A protein and the small-molecule ligand that binds it are described below.
Small molecule (SMILES): CC(=O)N[C@@H]1[C@@H](O)[C@H](O)[C@@H](CO)O[C@H]1O

Binding-site contacts:
Ligand atom C8 contacts residue ASN27 of chain 1.C at 4.0 Å.
Ligand atom O5 contacts residue TYR25 of chain 1.C at 3.6 Å.
Ligand atom O6 contacts residue TYR25 of chain 1.C at 3.8 Å.
Ligand atom C2 contacts residue ASN58 of chain 1.C at 2.6 Å.
Ligand atom C3 contacts residue ASN58 of chain 1.C at 3.8 Å.
Ligand atom C4 contacts residue ASN58 of chain 1.C at 4.3 Å.
Ligand atom C1 contacts residue TYR25 of chain 1.C at 3.7 Å (hydrophobic).
Ligand atom C7 contacts residue ASN58 of chain 1.C at 3.6 Å.
Ligand atom C1 contacts residue ASN58 of chain 1.C at 1.4 Å.
Ligand atom C8 contacts residue PHE56 of chain 1.C at 3.2 Å (hydrophobic).
Ligand atom C8 contacts residue SER57 of chain 1.C at 3.8 Å.
Ligand atom N2 contacts residue ASN58 of chain 1.C at 2.8 Å (h-bond).
Ligand atom O5 contacts residue ASN58 of chain 1.C at 2.4 Å (h-bond).
Ligand atom C8 contacts residue ASN58 of chain 1.C at 3.9 Å.
Ligand atom C6 contacts residue TRP255 of chain 1.C at 4.5 Å (hydrophobic).
Ligand atom C5 contacts residue TRP255 of chain 1.C at 4.3 Å (hydrophobic).
Ligand atom O7 contacts residue ASN58 of chain 1.C at 3.9 Å.
Ligand atom C5 contacts residue ASN58 of chain 1.C at 3.6 Å.
Ligand atom C7 contacts residue SER57 of chain 1.C at 4.5 Å.

Sequence of chain 1.C:
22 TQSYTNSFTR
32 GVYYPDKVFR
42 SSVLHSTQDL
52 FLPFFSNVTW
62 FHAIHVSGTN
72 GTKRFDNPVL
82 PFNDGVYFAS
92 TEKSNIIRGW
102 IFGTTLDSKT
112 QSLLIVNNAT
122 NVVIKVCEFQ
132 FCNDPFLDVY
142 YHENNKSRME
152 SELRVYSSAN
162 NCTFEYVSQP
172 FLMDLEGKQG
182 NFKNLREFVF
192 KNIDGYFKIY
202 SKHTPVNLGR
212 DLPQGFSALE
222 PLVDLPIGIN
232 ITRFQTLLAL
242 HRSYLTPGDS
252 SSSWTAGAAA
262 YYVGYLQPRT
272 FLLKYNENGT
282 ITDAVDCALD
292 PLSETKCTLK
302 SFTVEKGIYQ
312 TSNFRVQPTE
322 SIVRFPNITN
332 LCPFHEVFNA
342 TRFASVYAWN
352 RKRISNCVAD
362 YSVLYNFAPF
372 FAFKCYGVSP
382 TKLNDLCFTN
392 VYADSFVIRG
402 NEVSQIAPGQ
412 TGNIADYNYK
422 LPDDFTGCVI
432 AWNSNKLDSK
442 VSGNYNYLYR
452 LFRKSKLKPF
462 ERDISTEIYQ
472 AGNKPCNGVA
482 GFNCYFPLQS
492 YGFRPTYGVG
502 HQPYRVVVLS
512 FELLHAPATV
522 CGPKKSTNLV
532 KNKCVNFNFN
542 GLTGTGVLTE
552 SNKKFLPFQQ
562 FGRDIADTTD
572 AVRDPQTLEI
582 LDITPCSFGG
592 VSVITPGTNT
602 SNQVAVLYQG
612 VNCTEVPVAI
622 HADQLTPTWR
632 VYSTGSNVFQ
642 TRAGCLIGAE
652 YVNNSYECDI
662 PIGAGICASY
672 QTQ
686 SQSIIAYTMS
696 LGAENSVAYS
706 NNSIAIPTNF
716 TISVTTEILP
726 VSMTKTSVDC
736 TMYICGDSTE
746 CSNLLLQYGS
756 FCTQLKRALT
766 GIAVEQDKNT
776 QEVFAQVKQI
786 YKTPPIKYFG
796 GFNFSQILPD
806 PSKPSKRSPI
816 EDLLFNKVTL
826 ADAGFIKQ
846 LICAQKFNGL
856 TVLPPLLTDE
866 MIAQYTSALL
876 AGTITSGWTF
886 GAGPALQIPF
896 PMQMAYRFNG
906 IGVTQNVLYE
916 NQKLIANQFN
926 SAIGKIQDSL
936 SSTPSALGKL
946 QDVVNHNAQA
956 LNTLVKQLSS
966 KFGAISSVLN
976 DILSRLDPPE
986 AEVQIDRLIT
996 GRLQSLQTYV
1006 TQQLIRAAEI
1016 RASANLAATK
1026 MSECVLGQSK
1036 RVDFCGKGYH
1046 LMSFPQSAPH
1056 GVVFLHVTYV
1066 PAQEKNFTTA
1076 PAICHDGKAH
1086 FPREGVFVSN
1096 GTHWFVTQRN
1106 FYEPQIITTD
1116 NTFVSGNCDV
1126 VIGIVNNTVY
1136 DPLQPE